Binding-site contacts:
Ligand atom C7 contacts residue ASN219 of chain 1.A at 3.1 Å.
Ligand atom O7 contacts residue ARG82 of chain 1.A at 3.8 Å.
Ligand atom O7 contacts residue ASN219 of chain 1.A at 3.7 Å.
Ligand atom O5 contacts residue ASN219 of chain 1.A at 2.4 Å (h-bond).
Ligand atom C8 contacts residue PRO83 of chain 1.A at 3.7 Å (hydrophobic).
Ligand atom C8 contacts residue GLN217 of chain 1.A at 2.8 Å.
Ligand atom C2 contacts residue ASN219 of chain 1.A at 2.4 Å.
Ligand atom C8 contacts residue ASN219 of chain 1.A at 3.6 Å.
Ligand atom C4 contacts residue ASN219 of chain 1.A at 4.2 Å.
Ligand atom C1 contacts residue ARG82 of chain 1.A at 3.9 Å.
Ligand atom N2 contacts residue ASN219 of chain 1.A at 2.9 Å (h-bond).
Ligand atom O7 contacts residue PRO83 of chain 1.A at 3.5 Å.
Ligand atom C6 contacts residue PHE80 of chain 1.A at 4.0 Å (hydrophobic).
Ligand atom C7 contacts residue PRO83 of chain 1.A at 3.8 Å (hydrophobic).
Ligand atom O5 contacts residue ARG82 of chain 1.A at 4.2 Å.
Ligand atom C2 contacts residue ARG82 of chain 1.A at 4.1 Å.
Ligand atom O5 contacts residue PHE80 of chain 1.A at 3.9 Å.
Ligand atom C1 contacts residue ASN219 of chain 1.A at 1.4 Å.
Ligand atom C3 contacts residue ASN219 of chain 1.A at 3.8 Å.
Ligand atom O6 contacts residue PHE80 of chain 1.A at 4.1 Å.
Ligand atom C7 contacts residue ARG82 of chain 1.A at 4.2 Å.
Ligand atom C7 contacts residue GLN217 of chain 1.A at 4.2 Å.
Ligand atom C5 contacts residue ASN219 of chain 1.A at 3.7 Å.

This protein binds this small molecule.
Small molecule (SMILES): CC(=O)N[C@H]1CO[C@H](CO)[C@@H](O)[C@@H]1O[C@@H]1O[C@@H](C)[C@@H](O)[C@@H](O)[C@@H]1O

Sequence of chain 1.A:
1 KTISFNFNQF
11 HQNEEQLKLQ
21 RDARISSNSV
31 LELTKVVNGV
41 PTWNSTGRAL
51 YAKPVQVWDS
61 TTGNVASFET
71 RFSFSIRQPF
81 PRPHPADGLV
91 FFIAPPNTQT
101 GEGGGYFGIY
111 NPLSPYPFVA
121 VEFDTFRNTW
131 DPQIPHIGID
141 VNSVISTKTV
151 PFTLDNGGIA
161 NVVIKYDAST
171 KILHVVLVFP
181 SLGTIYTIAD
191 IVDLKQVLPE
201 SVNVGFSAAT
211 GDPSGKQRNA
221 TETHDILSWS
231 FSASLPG